Binding-site contacts:
Ligand atom C1 contacts residue ASN73 of chain 1.A at 1.4 Å.
Ligand atom O7 contacts residue ARG77 of chain 1.A at 3.8 Å.
Ligand atom O5 contacts residue ASN73 of chain 1.A at 2.3 Å (h-bond).
Ligand atom C2 contacts residue PHE19 of chain 1.A at 3.5 Å (hydrophobic).
Ligand atom O4 contacts residue PHE19 of chain 1.A at 4.0 Å.
Ligand atom C1 contacts residue PHE17 of chain 1.A at 3.6 Å (hydrophobic).
Ligand atom C5 contacts residue GLN71 of chain 1.A at 3.8 Å.
Ligand atom C5 contacts residue PHE17 of chain 1.A at 4.0 Å (hydrophobic).
Ligand atom O6 contacts residue PHE19 of chain 1.A at 3.1 Å.
Ligand atom O7 contacts residue VAL40 of chain 1.A at 3.4 Å.
Ligand atom C6 contacts residue PHE17 of chain 1.A at 3.9 Å (hydrophobic).
Ligand atom C1 contacts residue PHE19 of chain 1.A at 3.9 Å (hydrophobic).
Ligand atom O7 contacts residue VAL38 of chain 1.A at 3.5 Å.
Ligand atom O5 contacts residue PHE17 of chain 1.A at 3.0 Å.
Ligand atom O4 contacts residue VAL40 of chain 1.A at 3.9 Å.
Ligand atom O3 contacts residue ASP41 of chain 1.A at 3.7 Å.
Ligand atom O5 contacts residue GLN71 of chain 1.A at 4.0 Å.
Ligand atom C8 contacts residue ASP41 of chain 1.A at 2.9 Å.
Ligand atom C3 contacts residue PHE17 of chain 1.A at 3.7 Å (hydrophobic).
Ligand atom C6 contacts residue PHE19 of chain 1.A at 4.1 Å (hydrophobic).
Ligand atom C8 contacts residue THR75 of chain 1.A at 3.9 Å.
Ligand atom N2 contacts residue ASN73 of chain 1.A at 2.8 Å (h-bond).
Ligand atom C3 contacts residue PHE19 of chain 1.A at 3.8 Å (hydrophobic).
Ligand atom O7 contacts residue ASP41 of chain 1.A at 3.3 Å (salt-bridge).
Ligand atom C5 contacts residue ASN73 of chain 1.A at 3.6 Å.
Ligand atom C2 contacts residue VAL40 of chain 1.A at 4.1 Å (hydrophobic).
Ligand atom N2 contacts residue ASP41 of chain 1.A at 3.9 Å.
Ligand atom C2 contacts residue ASN73 of chain 1.A at 2.3 Å.
Ligand atom C1 contacts residue PHE17 of chain 1.A at 3.8 Å (hydrophobic).
Ligand atom C6 contacts residue GLN71 of chain 1.A at 3.7 Å.
Ligand atom C4 contacts residue PHE17 of chain 1.A at 3.7 Å (hydrophobic).
Ligand atom O4 contacts residue MAN6 of chain 1.D at 3.0 Å (h-bond).
Ligand atom C7 contacts residue ASN73 of chain 1.A at 3.8 Å.
Ligand atom C2 contacts residue PHE17 of chain 1.A at 3.6 Å (hydrophobic).
Ligand atom C7 contacts residue ASP41 of chain 1.A at 3.1 Å.
Ligand atom C3 contacts residue ASN73 of chain 1.A at 3.7 Å.
Ligand atom C1 contacts residue GLN71 of chain 1.A at 3.9 Å.
Ligand atom N2 contacts residue THR75 of chain 1.A at 4.1 Å.
Ligand atom O4 contacts residue PHE17 of chain 1.A at 3.8 Å.
Ligand atom O3 contacts residue VAL40 of chain 1.A at 3.9 Å.

A protein and the small-molecule ligand that binds it are described below.
Small molecule (SMILES): CC(=O)N[C@H]1[C@H](O[C@H]2[C@H](O)[C@@H](NC(C)=O)CO[C@@H]2CO)O[C@H](CO)[C@@H](O[C@@H]2O[C@H](CO[C@H]3O[C@H](CO)[C@@H](O)[C@H](O)[C@@H]3O)[C@@H](O)[C@H](O[C@H]3O[C@H](CO)[C@@H](O)[C@H](O)[C@@H]3O)[C@@H]2O)[C@@H]1O

Sequence of chain 1.A:
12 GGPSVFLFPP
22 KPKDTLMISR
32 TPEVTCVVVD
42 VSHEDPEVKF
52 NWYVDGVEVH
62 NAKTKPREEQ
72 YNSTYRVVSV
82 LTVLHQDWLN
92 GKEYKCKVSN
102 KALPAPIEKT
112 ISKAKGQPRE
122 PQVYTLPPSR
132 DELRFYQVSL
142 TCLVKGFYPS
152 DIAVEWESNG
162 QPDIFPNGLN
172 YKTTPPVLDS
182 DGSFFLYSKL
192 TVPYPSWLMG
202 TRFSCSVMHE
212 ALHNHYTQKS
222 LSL